Sequence of chain 1.E:
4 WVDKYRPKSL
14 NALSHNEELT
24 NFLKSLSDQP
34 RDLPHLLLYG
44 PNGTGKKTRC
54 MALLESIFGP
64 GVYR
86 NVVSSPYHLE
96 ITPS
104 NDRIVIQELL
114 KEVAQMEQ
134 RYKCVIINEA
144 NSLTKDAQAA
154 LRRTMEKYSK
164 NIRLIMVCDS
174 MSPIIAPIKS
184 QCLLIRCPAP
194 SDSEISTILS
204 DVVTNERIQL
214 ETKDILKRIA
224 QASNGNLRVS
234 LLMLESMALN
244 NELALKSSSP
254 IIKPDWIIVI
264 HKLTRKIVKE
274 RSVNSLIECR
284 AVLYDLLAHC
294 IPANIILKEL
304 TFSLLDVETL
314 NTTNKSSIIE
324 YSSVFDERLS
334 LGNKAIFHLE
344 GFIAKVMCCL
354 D

Sequence of chain 1.D:
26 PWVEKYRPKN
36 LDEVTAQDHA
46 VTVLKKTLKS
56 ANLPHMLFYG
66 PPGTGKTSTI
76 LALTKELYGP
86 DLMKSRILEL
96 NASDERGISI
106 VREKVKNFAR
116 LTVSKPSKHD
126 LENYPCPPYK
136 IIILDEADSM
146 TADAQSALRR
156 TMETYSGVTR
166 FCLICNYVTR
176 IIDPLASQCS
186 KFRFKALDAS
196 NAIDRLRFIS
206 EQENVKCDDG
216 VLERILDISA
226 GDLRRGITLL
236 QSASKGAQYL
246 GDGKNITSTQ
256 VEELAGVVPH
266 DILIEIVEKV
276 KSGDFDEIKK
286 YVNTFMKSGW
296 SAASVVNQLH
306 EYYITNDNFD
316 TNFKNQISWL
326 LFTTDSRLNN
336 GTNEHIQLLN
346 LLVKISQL

Binding-site contacts:
Ligand atom O2A contacts residue ARG32 of chain 1.D at 3.3 Å (salt-bridge).
Ligand atom O1B contacts residue THR69 of chain 1.D at 2.9 Å (h-bond).
Ligand atom O1A contacts residue GLY70 of chain 1.D at 3.5 Å.
Ligand atom O1A contacts residue SER73 of chain 1.D at 2.7 Å (h-bond).
Ligand atom O2G contacts residue PRO180 of chain 1.E at 3.5 Å.
Ligand atom O2' contacts residue VAL28 of chain 1.D at 2.8 Å (h-bond).
Ligand atom O1B contacts residue LYS71 of chain 1.D at 3.1 Å (salt-bridge).
Ligand atom S1G contacts residue ASN171 of chain 1.D at 3.1 Å (h-bond).
Ligand atom O2B contacts residue THR72 of chain 1.D at 2.6 Å (h-bond).
Ligand atom O3G contacts residue MG1 of chain 1.O at 2.2 Å.
Ligand atom O3G contacts residue ARG155 of chain 1.E at 2.6 Å (salt-bridge).
Ligand atom N7 contacts residue THR69 of chain 1.D at 3.2 Å.
Ligand atom N6 contacts residue VAL39 of chain 1.D at 3.1 Å.
Ligand atom O2G contacts residue GLY68 of chain 1.D at 3.4 Å (h-bond).
Ligand atom O2A contacts residue ARG229 of chain 1.D at 3.1 Å (salt-bridge).
Ligand atom N6 contacts residue ALA41 of chain 1.D at 3.2 Å.
Ligand atom O3A contacts residue GLY68 of chain 1.D at 3.3 Å.
Ligand atom PG contacts residue MG1 of chain 1.O at 3.2 Å.
Ligand atom O2B contacts residue MG1 of chain 1.O at 2.1 Å.
Ligand atom O1B contacts residue GLY68 of chain 1.D at 3.5 Å (h-bond).
Ligand atom S1G contacts residue LYS71 of chain 1.D at 3.3 Å (salt-bridge).
Ligand atom O3B contacts residue ARG229 of chain 1.D at 3.5 Å (salt-bridge).
Ligand atom O1A contacts residue ARG32 of chain 1.D at 3.5 Å (salt-bridge).
Ligand atom C5' contacts residue ARG229 of chain 1.D at 3.2 Å.
Ligand atom O3' contacts residue VAL28 of chain 1.D at 2.8 Å (h-bond).
Ligand atom O5' contacts residue SER73 of chain 1.D at 3.5 Å (h-bond).
Ligand atom O2G contacts residue ARG155 of chain 1.E at 3.4 Å (salt-bridge).
Ligand atom N1 contacts residue VAL39 of chain 1.D at 3.4 Å.
Ligand atom O3' contacts residue GLU29 of chain 1.D at 3.5 Å (salt-bridge).
Ligand atom O2' contacts residue TYR31 of chain 1.D at 3.5 Å (h-bond).
Ligand atom O1B contacts residue GLY70 of chain 1.D at 3.1 Å (h-bond).
Ligand atom O3B contacts residue GLY68 of chain 1.D at 2.8 Å (h-bond).
Ligand atom C2 contacts residue PRO33 of chain 1.D at 3.4 Å (hydrophobic).
Ligand atom O3' contacts residue ARG32 of chain 1.D at 3.5 Å.
Ligand atom PB contacts residue MG1 of chain 1.O at 3.3 Å.
Ligand atom O3B contacts residue MG1 of chain 1.O at 3.4 Å.
Ligand atom O1A contacts residue THR72 of chain 1.D at 3.1 Å (h-bond).
Ligand atom C8 contacts residue GLY68 of chain 1.D at 3.4 Å.
Ligand atom N7 contacts residue GLY70 of chain 1.D at 2.9 Å (h-bond).
Ligand atom N6 contacts residue THR69 of chain 1.D at 3.4 Å (h-bond).

A protein and the small-molecule ligand that binds it are described below.
Small molecule (SMILES): Nc1ncnc2c1ncn2[C@@H]1O[C@H](COP(=O)(O)OP(=O)(O)OP(O)(O)=S)[C@@H](O)[C@H]1O